The protein below binds the small molecule below.
Small molecule (SMILES): CC(C)(C)NC(=O)N[C@H](C(=O)N1C[C@H]2[C@@H]([C@H]1C(=O)N[C@@H](CC1CCC1)[C@@H](O)C(N)=O)C2(C)C)C(C)(C)C

Sequence of chain 2.A:
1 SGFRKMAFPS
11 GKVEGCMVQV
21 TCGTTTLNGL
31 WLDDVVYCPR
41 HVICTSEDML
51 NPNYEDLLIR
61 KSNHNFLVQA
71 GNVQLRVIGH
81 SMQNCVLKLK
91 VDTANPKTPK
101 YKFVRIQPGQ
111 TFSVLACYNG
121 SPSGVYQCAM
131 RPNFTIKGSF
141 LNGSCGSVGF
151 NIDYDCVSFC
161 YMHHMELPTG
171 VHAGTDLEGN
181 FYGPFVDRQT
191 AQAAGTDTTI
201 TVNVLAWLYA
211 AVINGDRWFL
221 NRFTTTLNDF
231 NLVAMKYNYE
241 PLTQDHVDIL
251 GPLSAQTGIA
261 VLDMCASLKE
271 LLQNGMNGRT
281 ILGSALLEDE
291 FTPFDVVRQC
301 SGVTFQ

Binding-site contacts:
Ligand atom C28 contacts residue GLU166 of chain 2.A at 3.5 Å.
Ligand atom C31 contacts residue ARG188 of chain 2.A at 3.8 Å.
Ligand atom C15 contacts residue MET49 of chain 2.A at 3.8 Å (hydrophobic).
Ligand atom O35 contacts residue GLU166 of chain 2.A at 3.0 Å (salt-bridge).
Ligand atom C17 contacts residue MET165 of chain 2.A at 3.8 Å (hydrophobic).
Ligand atom C33 contacts residue THR190 of chain 2.A at 3.5 Å.
Ligand atom N11 contacts residue CYS145 of chain 2.A at 3.1 Å (h-bond).
Ligand atom O01 contacts residue SER144 of chain 2.A at 3.1 Å (h-bond).
Ligand atom N11 contacts residue HIS41 of chain 2.A at 3.8 Å.
Ligand atom C06 contacts residue CYS145 of chain 2.A at 3.2 Å (hydrophobic).
Ligand atom C13 contacts residue HIS164 of chain 2.A at 3.5 Å.
Ligand atom C02 contacts residue GLY143 of chain 2.A at 3.7 Å.
Ligand atom C05 contacts residue CYS145 of chain 2.A at 2.8 Å (hydrophobic).
Ligand atom C12 contacts residue HIS164 of chain 2.A at 3.7 Å.
Ligand atom O04 contacts residue CYS145 of chain 2.A at 2.6 Å (h-bond).
Ligand atom N11 contacts residue HIS164 of chain 2.A at 3.0 Å (h-bond).
Ligand atom C31 contacts residue THR190 of chain 2.A at 3.2 Å.
Ligand atom C31 contacts residue GLN192 of chain 2.A at 3.5 Å.
Ligand atom C18 contacts residue MET49 of chain 2.A at 3.7 Å (hydrophobic).
Ligand atom C14 contacts residue HIS41 of chain 2.A at 3.9 Å.
Ligand atom C17 contacts residue ARG188 of chain 2.A at 3.8 Å.
Ligand atom O34 contacts residue GLN189 of chain 2.A at 3.3 Å.
Ligand atom C02 contacts residue CYS145 of chain 2.A at 2.7 Å (hydrophobic).
Ligand atom O01 contacts residue GLY143 of chain 2.A at 2.8 Å (h-bond).
Ligand atom O35 contacts residue MET165 of chain 2.A at 3.4 Å.
Ligand atom O01 contacts residue CYS145 of chain 2.A at 2.9 Å (h-bond).
Ligand atom C19 contacts residue GLN189 of chain 2.A at 3.6 Å.
Ligand atom C03 contacts residue HIS41 of chain 2.A at 3.6 Å.
Ligand atom O01 contacts residue ASN142 of chain 2.A at 3.8 Å.
Ligand atom C10 contacts residue ASN142 of chain 2.A at 3.6 Å.
Ligand atom N37 contacts residue ASN142 of chain 2.A at 3.6 Å (h-bond).
Ligand atom C32 contacts residue LEU167 of chain 2.A at 3.3 Å (hydrophobic).
Ligand atom C18 contacts residue ASP187 of chain 2.A at 3.5 Å.
Ligand atom C31 contacts residue MET165 of chain 2.A at 3.6 Å (hydrophobic).
Ligand atom C32 contacts residue PRO168 of chain 2.A at 3.8 Å (hydrophobic).
Ligand atom N27 contacts residue GLU166 of chain 2.A at 2.9 Å (salt-bridge).
Ligand atom N29 contacts residue GLU166 of chain 2.A at 3.0 Å (salt-bridge).
Ligand atom C18 contacts residue TYR54 of chain 2.A at 3.7 Å (hydrophobic).
Ligand atom O04 contacts residue HIS41 of chain 2.A at 2.5 Å (h-bond).
Ligand atom C03 contacts residue CYS145 of chain 2.A at 1.9 Å (hydrophobic).